This small molecule binds to this protein.
Small molecule (SMILES): Oc1ccc2c3c1O[C@H]1c4oc5ccccc5c4C[C@@]4(O)[C@@H](C2)N(CC2CC2)CC[C@]314

Sequence of chain 1.B:
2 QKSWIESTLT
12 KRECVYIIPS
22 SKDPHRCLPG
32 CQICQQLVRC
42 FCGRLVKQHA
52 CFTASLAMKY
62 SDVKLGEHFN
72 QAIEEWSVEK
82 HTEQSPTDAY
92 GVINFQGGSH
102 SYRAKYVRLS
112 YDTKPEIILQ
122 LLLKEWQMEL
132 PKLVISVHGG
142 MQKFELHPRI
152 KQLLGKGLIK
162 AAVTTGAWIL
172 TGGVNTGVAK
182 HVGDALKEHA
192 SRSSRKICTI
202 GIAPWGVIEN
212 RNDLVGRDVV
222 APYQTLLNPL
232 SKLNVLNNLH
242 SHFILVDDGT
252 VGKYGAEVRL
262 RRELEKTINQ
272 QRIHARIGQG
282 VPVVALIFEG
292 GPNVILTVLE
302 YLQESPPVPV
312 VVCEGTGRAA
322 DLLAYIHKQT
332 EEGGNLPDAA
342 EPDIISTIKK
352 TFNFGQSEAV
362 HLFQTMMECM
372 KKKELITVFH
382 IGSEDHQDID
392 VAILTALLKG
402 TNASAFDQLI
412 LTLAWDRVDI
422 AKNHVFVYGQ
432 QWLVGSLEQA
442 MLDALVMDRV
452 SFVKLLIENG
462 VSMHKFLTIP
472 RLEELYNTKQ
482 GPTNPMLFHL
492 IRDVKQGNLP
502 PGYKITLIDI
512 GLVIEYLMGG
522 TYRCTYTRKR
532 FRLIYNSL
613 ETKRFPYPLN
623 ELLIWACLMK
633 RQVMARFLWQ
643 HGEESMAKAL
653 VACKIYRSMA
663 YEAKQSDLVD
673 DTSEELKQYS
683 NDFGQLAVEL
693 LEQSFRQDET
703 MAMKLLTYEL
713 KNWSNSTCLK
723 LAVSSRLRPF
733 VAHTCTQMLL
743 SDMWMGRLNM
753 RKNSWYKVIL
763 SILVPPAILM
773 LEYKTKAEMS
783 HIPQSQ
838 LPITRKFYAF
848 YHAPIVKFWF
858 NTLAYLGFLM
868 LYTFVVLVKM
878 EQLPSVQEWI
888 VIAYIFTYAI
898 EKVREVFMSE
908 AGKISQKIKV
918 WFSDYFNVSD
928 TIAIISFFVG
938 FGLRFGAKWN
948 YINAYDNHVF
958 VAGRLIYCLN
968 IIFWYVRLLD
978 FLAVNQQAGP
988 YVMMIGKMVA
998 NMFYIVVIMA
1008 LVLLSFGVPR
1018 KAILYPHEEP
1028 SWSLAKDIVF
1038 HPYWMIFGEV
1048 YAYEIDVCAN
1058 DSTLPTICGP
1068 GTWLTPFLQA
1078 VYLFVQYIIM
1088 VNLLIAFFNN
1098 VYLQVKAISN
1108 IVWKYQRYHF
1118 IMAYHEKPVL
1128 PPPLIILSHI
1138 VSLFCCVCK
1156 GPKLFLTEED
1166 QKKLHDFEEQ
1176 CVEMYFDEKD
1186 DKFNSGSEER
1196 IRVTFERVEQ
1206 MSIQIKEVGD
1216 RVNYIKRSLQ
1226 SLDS

Sequence of chain 1.C:
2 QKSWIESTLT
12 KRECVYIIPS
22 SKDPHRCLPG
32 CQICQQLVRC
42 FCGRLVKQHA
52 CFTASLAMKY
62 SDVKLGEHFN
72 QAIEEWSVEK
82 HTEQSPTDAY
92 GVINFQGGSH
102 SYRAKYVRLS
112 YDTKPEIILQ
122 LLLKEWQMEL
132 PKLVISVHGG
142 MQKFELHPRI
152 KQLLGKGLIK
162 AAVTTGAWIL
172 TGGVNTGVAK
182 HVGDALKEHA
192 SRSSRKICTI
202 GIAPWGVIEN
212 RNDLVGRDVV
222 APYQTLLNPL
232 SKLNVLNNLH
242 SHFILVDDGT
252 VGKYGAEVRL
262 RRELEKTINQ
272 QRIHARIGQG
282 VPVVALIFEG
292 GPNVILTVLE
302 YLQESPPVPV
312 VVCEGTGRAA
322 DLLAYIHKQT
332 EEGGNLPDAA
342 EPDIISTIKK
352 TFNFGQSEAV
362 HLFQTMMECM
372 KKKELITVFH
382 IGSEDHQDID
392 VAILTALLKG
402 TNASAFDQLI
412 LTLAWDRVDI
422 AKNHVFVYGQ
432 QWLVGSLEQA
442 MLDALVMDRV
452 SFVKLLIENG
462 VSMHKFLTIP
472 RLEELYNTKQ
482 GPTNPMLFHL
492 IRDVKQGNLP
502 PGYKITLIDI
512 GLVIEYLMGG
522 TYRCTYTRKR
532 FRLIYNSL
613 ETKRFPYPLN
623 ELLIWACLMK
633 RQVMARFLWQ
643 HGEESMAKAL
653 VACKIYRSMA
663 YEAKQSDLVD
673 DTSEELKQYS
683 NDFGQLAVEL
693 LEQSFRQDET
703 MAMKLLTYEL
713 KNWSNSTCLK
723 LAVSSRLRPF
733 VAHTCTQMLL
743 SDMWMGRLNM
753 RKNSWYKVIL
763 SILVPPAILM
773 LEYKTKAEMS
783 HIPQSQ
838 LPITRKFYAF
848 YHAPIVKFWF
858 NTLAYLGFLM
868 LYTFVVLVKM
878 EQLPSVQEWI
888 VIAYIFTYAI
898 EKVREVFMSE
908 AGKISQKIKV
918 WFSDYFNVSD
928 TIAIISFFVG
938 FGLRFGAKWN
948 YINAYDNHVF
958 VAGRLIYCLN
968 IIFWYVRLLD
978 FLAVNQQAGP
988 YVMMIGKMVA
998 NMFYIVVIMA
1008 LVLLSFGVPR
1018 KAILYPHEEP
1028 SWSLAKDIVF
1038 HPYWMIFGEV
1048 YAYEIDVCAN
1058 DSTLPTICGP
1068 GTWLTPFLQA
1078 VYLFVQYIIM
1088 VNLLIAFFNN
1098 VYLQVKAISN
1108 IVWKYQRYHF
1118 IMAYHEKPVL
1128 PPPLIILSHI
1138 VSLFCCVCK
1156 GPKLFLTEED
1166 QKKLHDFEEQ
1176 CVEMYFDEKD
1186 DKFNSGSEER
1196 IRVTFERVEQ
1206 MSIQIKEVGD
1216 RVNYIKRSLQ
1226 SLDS

Binding-site contacts:
Ligand atom O22 contacts residue LEU670 of chain 1.C at 3.9 Å.
Ligand atom O31 contacts residue ASP744 of chain 1.B at 4.0 Å.
Ligand atom C28 contacts residue MET747 of chain 1.B at 3.9 Å (hydrophobic).
Ligand atom C9 contacts residue MET740 of chain 1.B at 3.8 Å (hydrophobic).
Ligand atom O31 contacts residue LEU670 of chain 1.C at 4.1 Å.
Ligand atom C12 contacts residue ASP744 of chain 1.B at 4.0 Å.
Ligand atom C28 contacts residue LEU670 of chain 1.C at 3.8 Å (hydrophobic).
Ligand atom C27 contacts residue ASN751 of chain 1.B at 3.8 Å.
Ligand atom C27 contacts residue MET752 of chain 1.B at 3.1 Å (hydrophobic).
Ligand atom O22 contacts residue VAL671 of chain 1.C at 3.7 Å.
Ligand atom O22 contacts residue ASP672 of chain 1.C at 3.5 Å.
Ligand atom C25 contacts residue LEU670 of chain 1.C at 4.1 Å (hydrophobic).
Ligand atom C11 contacts residue ASP744 of chain 1.B at 3.7 Å.
Ligand atom C10 contacts residue ASP744 of chain 1.B at 3.3 Å.
Ligand atom O24 contacts residue ASP744 of chain 1.B at 2.5 Å (salt-bridge).
Ligand atom C19 contacts residue LEU670 of chain 1.C at 3.6 Å (hydrophobic).
Ligand atom C20 contacts residue LEU670 of chain 1.C at 3.6 Å (hydrophobic).
Ligand atom C19 contacts residue MET740 of chain 1.B at 3.8 Å (hydrophobic).
Ligand atom C8 contacts residue ASP744 of chain 1.B at 3.5 Å.
Ligand atom C26 contacts residue ASN751 of chain 1.B at 3.4 Å.
Ligand atom C21 contacts residue LEU670 of chain 1.C at 4.1 Å (hydrophobic).
Ligand atom C20 contacts residue ASP672 of chain 1.C at 3.9 Å.
Ligand atom O23 contacts residue SER743 of chain 1.B at 4.1 Å.
Ligand atom O31 contacts residue SER743 of chain 1.B at 3.3 Å.
Ligand atom C7 contacts residue ASP744 of chain 1.B at 3.1 Å.
Ligand atom C13 contacts residue ASP744 of chain 1.B at 3.4 Å.
Ligand atom C6 contacts residue ASP744 of chain 1.B at 3.2 Å.
Ligand atom C7 contacts residue MET740 of chain 1.B at 4.0 Å (hydrophobic).
Ligand atom C28 contacts residue MET752 of chain 1.B at 3.0 Å (hydrophobic).
Ligand atom O23 contacts residue MET740 of chain 1.B at 3.6 Å.
Ligand atom C27 contacts residue LEU670 of chain 1.C at 4.0 Å (hydrophobic).
Ligand atom O22 contacts residue MET740 of chain 1.B at 3.6 Å.
Ligand atom C30 contacts residue LEU670 of chain 1.C at 3.9 Å (hydrophobic).
Ligand atom C18 contacts residue LEU670 of chain 1.C at 4.1 Å (hydrophobic).
Ligand atom C27 contacts residue ARG753 of chain 1.B at 4.0 Å.
Ligand atom C29 contacts residue ASP669 of chain 1.C at 4.0 Å.
Ligand atom C18 contacts residue MET740 of chain 1.B at 3.9 Å (hydrophobic).
Ligand atom C29 contacts residue MET747 of chain 1.B at 3.8 Å (hydrophobic).
Ligand atom C29 contacts residue LEU670 of chain 1.C at 3.9 Å (hydrophobic).
Ligand atom C9 contacts residue ASP744 of chain 1.B at 3.2 Å.